Binding-site contacts:
Ligand atom C4 contacts residue PRO355 of chain 1.A at 4.5 Å (hydrophobic).
Ligand atom O7 contacts residue ASN412 of chain 1.A at 3.2 Å (h-bond).
Ligand atom C4 contacts residue ASN412 of chain 1.A at 4.3 Å.
Ligand atom O5 contacts residue ASN412 of chain 1.A at 2.4 Å (h-bond).
Ligand atom N2 contacts residue ASN412 of chain 1.A at 2.8 Å (h-bond).
Ligand atom C1 contacts residue GLU442 of chain 1.A at 4.2 Å.
Ligand atom C1 contacts residue ASN412 of chain 1.A at 1.4 Å.
Ligand atom C7 contacts residue GLU442 of chain 1.A at 3.9 Å.
Ligand atom O6 contacts residue LYS415 of chain 1.A at 3.9 Å.
Ligand atom N2 contacts residue GLU442 of chain 1.A at 3.1 Å (salt-bridge).
Ligand atom C5 contacts residue ASN412 of chain 1.A at 3.7 Å.
Ligand atom C8 contacts residue THR414 of chain 1.A at 4.5 Å.
Ligand atom C7 contacts residue ASN412 of chain 1.A at 3.4 Å.
Ligand atom C2 contacts residue ASN412 of chain 1.A at 2.5 Å.
Ligand atom C2 contacts residue GLU442 of chain 1.A at 4.1 Å.
Ligand atom C3 contacts residue ASN412 of chain 1.A at 3.8 Å.

This protein binds this small molecule.
Small molecule (SMILES): CC(=O)N[C@H]1[C@H](O[C@H]2[C@H](O)[C@@H](NC(C)=O)CO[C@@H]2CO)O[C@H](CO)[C@@H](O)[C@@H]1O

Sequence of chain 1.A:
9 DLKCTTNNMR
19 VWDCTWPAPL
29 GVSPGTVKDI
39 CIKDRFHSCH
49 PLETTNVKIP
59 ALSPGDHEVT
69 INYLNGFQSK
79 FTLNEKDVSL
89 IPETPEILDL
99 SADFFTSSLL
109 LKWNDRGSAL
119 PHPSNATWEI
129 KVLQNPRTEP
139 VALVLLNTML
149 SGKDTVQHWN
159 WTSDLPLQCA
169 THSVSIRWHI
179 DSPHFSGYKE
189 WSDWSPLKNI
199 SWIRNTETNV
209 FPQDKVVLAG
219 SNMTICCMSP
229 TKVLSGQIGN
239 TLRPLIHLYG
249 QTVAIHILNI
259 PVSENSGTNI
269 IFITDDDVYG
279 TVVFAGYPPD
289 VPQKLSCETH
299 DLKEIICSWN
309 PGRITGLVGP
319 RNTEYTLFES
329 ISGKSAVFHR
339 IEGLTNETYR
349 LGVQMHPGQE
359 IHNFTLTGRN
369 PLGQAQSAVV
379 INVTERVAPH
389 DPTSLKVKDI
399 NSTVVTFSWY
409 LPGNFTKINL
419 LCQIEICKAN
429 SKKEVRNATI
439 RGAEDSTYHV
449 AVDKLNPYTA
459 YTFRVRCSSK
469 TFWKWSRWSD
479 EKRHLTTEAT